Sequence of chain 2.B:
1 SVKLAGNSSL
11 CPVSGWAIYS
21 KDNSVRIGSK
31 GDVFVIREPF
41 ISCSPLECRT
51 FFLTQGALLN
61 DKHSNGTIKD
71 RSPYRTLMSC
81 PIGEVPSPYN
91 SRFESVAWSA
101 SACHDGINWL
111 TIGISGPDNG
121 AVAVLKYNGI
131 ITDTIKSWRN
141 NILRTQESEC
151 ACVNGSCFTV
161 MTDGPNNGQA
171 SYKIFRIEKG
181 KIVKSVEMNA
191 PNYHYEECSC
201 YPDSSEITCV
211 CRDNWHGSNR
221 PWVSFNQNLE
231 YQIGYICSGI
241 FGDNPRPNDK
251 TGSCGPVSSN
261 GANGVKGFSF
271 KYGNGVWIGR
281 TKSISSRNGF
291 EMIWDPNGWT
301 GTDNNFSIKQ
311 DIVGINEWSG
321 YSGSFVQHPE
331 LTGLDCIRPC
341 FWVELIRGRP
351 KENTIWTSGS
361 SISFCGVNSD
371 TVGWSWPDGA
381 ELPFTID

Binding-site contacts:
Ligand atom C8 contacts residue ASN65 of chain 2.B at 4.5 Å.
Ligand atom C7 contacts residue ASN65 of chain 2.B at 3.2 Å.
Ligand atom C8 contacts residue LYS62 of chain 2.B at 3.9 Å.
Ligand atom C4 contacts residue ASN65 of chain 2.B at 4.2 Å.
Ligand atom N2 contacts residue ILE355 of chain 2.B at 4.2 Å.
Ligand atom C2 contacts residue ASN65 of chain 2.B at 2.5 Å.
Ligand atom C5 contacts residue ASN65 of chain 2.B at 3.6 Å.
Ligand atom C1 contacts residue ILE355 of chain 2.B at 4.4 Å (hydrophobic).
Ligand atom N2 contacts residue ASN65 of chain 2.B at 3.0 Å (h-bond).
Ligand atom C8 contacts residue ILE386 of chain 2.B at 3.9 Å (hydrophobic).
Ligand atom C3 contacts residue ASN65 of chain 2.B at 3.8 Å.
Ligand atom O5 contacts residue ASN65 of chain 2.B at 2.3 Å (h-bond).
Ligand atom C7 contacts residue ILE355 of chain 2.B at 4.1 Å (hydrophobic).
Ligand atom O7 contacts residue ASN65 of chain 2.B at 2.9 Å (h-bond).
Ligand atom C1 contacts residue ASN65 of chain 2.B at 1.4 Å.
Ligand atom C8 contacts residue ILE355 of chain 2.B at 4.0 Å (hydrophobic).
Ligand atom O7 contacts residue LYS62 of chain 2.B at 3.7 Å.
Ligand atom C7 contacts residue LYS62 of chain 2.B at 4.3 Å.

A protein and the small-molecule ligand that binds it are described below.
Small molecule (SMILES): CC(=O)N[C@H]1[C@H](O[C@H]2[C@H](O)[C@@H](NC(C)=O)CO[C@@H]2CO)O[C@H](CO)[C@@H](O[C@@H]2O[C@H](CO)[C@@H](O)[C@H](O[C@H]3O[C@H](CO)[C@@H](O)[C@H](O)[C@@H]3O)[C@@H]2O)[C@@H]1O